A small-molecule ligand and the protein it binds are described below.
Small molecule (SMILES): CCN(CC)CCOc1ccc(Nc2ncc3cc(-c4c(Cl)cccc4Cl)c(=O)n(C)c3n2)cc1

Binding-site contacts:
Ligand atom C07 contacts residue ILE19 of chain 1.A at 3.3 Å (hydrophobic).
Ligand atom C30 contacts residue ASN90 of chain 1.A at 3.8 Å.
Ligand atom C30 contacts residue TYR76 of chain 1.A at 3.8 Å (hydrophobic).
Ligand atom C16 contacts residue PHE147 of chain 1.A at 3.3 Å (hydrophobic).
Ligand atom C11 contacts residue CYS93 of chain 1.A at 3.2 Å (hydrophobic).
Ligand atom C30 contacts residue GLU60 of chain 1.A at 3.2 Å.
Ligand atom CL33 contacts residue PHE147 of chain 1.A at 3.8 Å.
Ligand atom C35 contacts residue ILE19 of chain 1.A at 3.7 Å (hydrophobic).
Ligand atom CL28 contacts residue LYS42 of chain 1.A at 3.6 Å.
Ligand atom C32 contacts residue ASN90 of chain 1.A at 3.5 Å.
Ligand atom C29 contacts residue LYS42 of chain 1.A at 3.8 Å.
Ligand atom N24 contacts residue PHE147 of chain 1.A at 3.6 Å.
Ligand atom N19 contacts residue CYS93 of chain 1.A at 3.1 Å (h-bond).
Ligand atom CL28 contacts residue ALA40 of chain 1.A at 3.4 Å.
Ligand atom CL33 contacts residue ASP177 of chain 1.A at 3.5 Å.
Ligand atom C31 contacts residue GLU60 of chain 1.A at 3.5 Å.
Ligand atom C27 contacts residue ASN90 of chain 1.A at 3.3 Å.
Ligand atom C26 contacts residue ASN90 of chain 1.A at 3.3 Å.
Ligand atom C11 contacts residue TYR92 of chain 1.A at 3.5 Å (hydrophobic).
Ligand atom C31 contacts residue ASN90 of chain 1.A at 3.8 Å.
Ligand atom C12 contacts residue CYS93 of chain 1.A at 3.4 Å (hydrophobic).
Ligand atom N13 contacts residue CYS93 of chain 1.A at 2.8 Å (h-bond).
Ligand atom C34 contacts residue GLY96 of chain 1.A at 3.8 Å.
Ligand atom C29 contacts residue ASN90 of chain 1.A at 3.5 Å.
Ligand atom C29 contacts residue ILE88 of chain 1.A at 3.6 Å (hydrophobic).
Ligand atom C20 contacts residue ASN90 of chain 1.A at 3.6 Å.
Ligand atom CL28 contacts residue ILE88 of chain 1.A at 3.7 Å.
Ligand atom C11 contacts residue GLY96 of chain 1.A at 3.6 Å.
Ligand atom C14 contacts residue PHE147 of chain 1.A at 3.8 Å (hydrophobic).
Ligand atom N15 contacts residue PHE147 of chain 1.A at 3.3 Å.
Ligand atom C12 contacts residue GLY96 of chain 1.A at 3.6 Å.
Ligand atom C18 contacts residue ALA40 of chain 1.A at 3.6 Å (hydrophobic).
Ligand atom C17 contacts residue ALA40 of chain 1.A at 3.6 Å (hydrophobic).
Ligand atom C31 contacts residue TYR76 of chain 1.A at 3.6 Å (hydrophobic).
Ligand atom CL28 contacts residue ASN90 of chain 1.A at 3.6 Å.
Ligand atom O23 contacts residue VAL27 of chain 1.A at 3.5 Å.
Ligand atom C10 contacts residue TYR92 of chain 1.A at 3.8 Å (hydrophobic).
Ligand atom N15 contacts residue ILE19 of chain 1.A at 3.8 Å.
Ligand atom C18 contacts residue GLU91 of chain 1.A at 3.2 Å.
Ligand atom C14 contacts residue CYS93 of chain 1.A at 3.7 Å (hydrophobic).

Sequence of chain 1.A:
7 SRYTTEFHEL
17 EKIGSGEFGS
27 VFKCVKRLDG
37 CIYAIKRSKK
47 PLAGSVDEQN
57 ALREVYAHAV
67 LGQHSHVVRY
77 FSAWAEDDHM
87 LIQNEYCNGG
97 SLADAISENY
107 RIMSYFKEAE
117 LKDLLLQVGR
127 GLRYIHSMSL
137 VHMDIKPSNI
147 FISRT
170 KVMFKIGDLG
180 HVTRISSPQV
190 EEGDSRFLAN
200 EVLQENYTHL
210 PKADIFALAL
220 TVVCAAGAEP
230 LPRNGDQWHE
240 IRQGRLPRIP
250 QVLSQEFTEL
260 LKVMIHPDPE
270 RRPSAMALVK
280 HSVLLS